Binding-site contacts:
Ligand atom C6 contacts residue ASN274 of chain 1.B at 3.6 Å.
Ligand atom P2 contacts residue ARG58 of chain 1.B at 3.5 Å.
Ligand atom N7 contacts residue GLN268 of chain 1.B at 3.3 Å (h-bond).
Ligand atom O5P contacts residue THR61 of chain 1.B at 2.7 Å (h-bond).
Ligand atom O3P contacts residue SER171 of chain 1.B at 2.5 Å (h-bond).
Ligand atom P2 contacts residue SER265 of chain 1.B at 3.5 Å.
Ligand atom O5' contacts residue GLY60 of chain 1.B at 3.0 Å (h-bond).
Ligand atom O6P contacts residue SER265 of chain 1.B at 3.3 Å (h-bond).
Ligand atom O3P contacts residue ARG175 of chain 1.B at 2.8 Å (salt-bridge).
Ligand atom O5' contacts residue ARG58 of chain 1.B at 3.3 Å.
Ligand atom C3' contacts residue GLN268 of chain 1.B at 3.5 Å.
Ligand atom O5P contacts residue ARG58 of chain 1.B at 3.3 Å (salt-bridge).
Ligand atom C2 contacts residue TYR218 of chain 1.B at 3.4 Å (hydrophobic).
Ligand atom P2 contacts residue THR61 of chain 1.B at 3.6 Å.
Ligand atom C8 contacts residue GLN268 of chain 1.B at 3.5 Å.
Ligand atom O3P contacts residue ARG58 of chain 1.B at 2.9 Å (salt-bridge).
Ligand atom O5P contacts residue SER59 of chain 1.B at 3.0 Å (h-bond).
Ligand atom C3' contacts residue ARG58 of chain 1.B at 3.6 Å.
Ligand atom N1 contacts residue ASN274 of chain 1.B at 3.0 Å (h-bond).
Ligand atom C2' contacts residue GLN268 of chain 1.B at 3.6 Å.
Ligand atom P1 contacts residue SER171 of chain 1.B at 3.5 Å.
Ligand atom C5' contacts residue SER265 of chain 1.B at 3.5 Å.
Ligand atom N6 contacts residue GLN268 of chain 1.B at 3.5 Å (h-bond).
Ligand atom N3 contacts residue TYR218 of chain 1.B at 2.6 Å (h-bond).
Ligand atom O5P contacts residue GLY60 of chain 1.B at 3.2 Å (h-bond).
Ligand atom O4P contacts residue SER265 of chain 1.B at 2.9 Å (h-bond).
Ligand atom O2P contacts residue ARG163 of chain 1.B at 2.8 Å (salt-bridge).
Ligand atom N6 contacts residue PRO272 of chain 1.B at 2.9 Å (h-bond).
Ligand atom C2 contacts residue ASN274 of chain 1.B at 3.2 Å.
Ligand atom O3' contacts residue ARG163 of chain 1.B at 3.1 Å (salt-bridge).
Ligand atom O5' contacts residue SER59 of chain 1.B at 3.3 Å (h-bond).
Ligand atom C5' contacts residue ARG58 of chain 1.B at 3.6 Å.
Ligand atom O2P contacts residue SER171 of chain 1.B at 3.6 Å.
Ligand atom O1P contacts residue ARG175 of chain 1.B at 3.0 Å (salt-bridge).
Ligand atom O4P contacts residue THR62 of chain 1.B at 2.6 Å (h-bond).
Ligand atom O1P contacts residue LYS280 of chain 1.B at 2.8 Å (salt-bridge).
Ligand atom O6P contacts residue ARG58 of chain 1.B at 2.8 Å (salt-bridge).
Ligand atom O4P contacts residue THR61 of chain 1.B at 3.5 Å (h-bond).
Ligand atom N6 contacts residue LYS271 of chain 1.B at 2.9 Å (salt-bridge).
Ligand atom N7 contacts residue VAL269 of chain 1.B at 3.5 Å.

A protein and the small-molecule ligand that binds it are described below.
Small molecule (SMILES): Nc1ncnc2c1ncn2[C@@H]1O[C@H](COP(=O)(O)O)[C@@H](OP(=O)(O)O)[C@H]1O

Sequence of chain 1.B:
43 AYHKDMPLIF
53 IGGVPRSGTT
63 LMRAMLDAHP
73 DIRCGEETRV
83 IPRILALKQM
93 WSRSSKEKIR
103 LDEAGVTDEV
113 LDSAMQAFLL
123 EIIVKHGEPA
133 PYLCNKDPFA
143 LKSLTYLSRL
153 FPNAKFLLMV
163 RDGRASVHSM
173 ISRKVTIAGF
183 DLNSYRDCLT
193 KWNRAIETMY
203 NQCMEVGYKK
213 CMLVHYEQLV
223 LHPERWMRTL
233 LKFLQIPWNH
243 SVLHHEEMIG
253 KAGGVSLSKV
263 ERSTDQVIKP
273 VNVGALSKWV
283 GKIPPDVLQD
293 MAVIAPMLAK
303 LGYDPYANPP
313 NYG